The protein below binds the small molecule below.
Small molecule (SMILES): C[C@H](N[C@H](C(=O)O)[C@@H]1CCCN1C(=O)[C@@H](N)CC(=O)O)C(=O)N1CCC[C@H]1C(=O)O

Binding-site contacts:
Ligand atom O06 contacts residue ZN1 of chain 1.Q at 2.0 Å.
Ligand atom C17 contacts residue HIS365 of chain 1.A at 3.6 Å.
Ligand atom O14 contacts residue GLU362 of chain 1.A at 3.5 Å (salt-bridge).
Ligand atom O06 contacts residue HIS361 of chain 1.A at 3.5 Å (h-bond).
Ligand atom O29 contacts residue HIS491 of chain 1.A at 3.4 Å.
Ligand atom O06 contacts residue TYR501 of chain 1.A at 2.7 Å (h-bond).
Ligand atom O06 contacts residue GLU389 of chain 1.A at 3.0 Å (salt-bridge).
Ligand atom O06 contacts residue HIS365 of chain 1.A at 3.7 Å.
Ligand atom O20 contacts residue EDO1 of chain 1.DA at 2.8 Å.
Ligand atom O29 contacts residue TYR498 of chain 1.A at 2.7 Å (h-bond).
Ligand atom O22 contacts residue HIS491 of chain 1.A at 3.0 Å (h-bond).
Ligand atom N03 contacts residue HIS331 of chain 1.A at 3.1 Å (h-bond).
Ligand atom C09 contacts residue PHE490 of chain 1.A at 3.7 Å (hydrophobic).
Ligand atom C02 contacts residue GLU362 of chain 1.A at 3.5 Å.
Ligand atom O07 contacts residue HIS365 of chain 1.A at 3.4 Å (h-bond).
Ligand atom N03 contacts residue ALA332 of chain 1.A at 2.9 Å (h-bond).
Ligand atom C05 contacts residue ZN1 of chain 1.Q at 2.6 Å.
Ligand atom O07 contacts residue ZN1 of chain 1.Q at 2.5 Å.
Ligand atom O19 contacts residue TYR369 of chain 1.A at 2.7 Å (h-bond).
Ligand atom N16 contacts residue PEG1 of chain 1.U at 3.2 Å.
Ligand atom C01 contacts residue GLU362 of chain 1.A at 3.5 Å.
Ligand atom C18 contacts residue TYR369 of chain 1.A at 3.6 Å (hydrophobic).
Ligand atom C21 contacts residue HIS331 of chain 1.A at 3.6 Å.
Ligand atom C09 contacts residue HIS331 of chain 1.A at 3.6 Å.
Ligand atom O07 contacts residue GLU362 of chain 1.A at 2.8 Å (salt-bridge).
Ligand atom C28 contacts residue GLN259 of chain 1.A at 3.4 Å.
Ligand atom O22 contacts residue HIS331 of chain 1.A at 2.9 Å (h-bond).
Ligand atom N16 contacts residue ALA334 of chain 1.A at 3.1 Å (h-bond).
Ligand atom C05 contacts residue TYR501 of chain 1.A at 3.5 Å (hydrophobic).
Ligand atom C18 contacts residue EDO1 of chain 1.DA at 3.6 Å.
Ligand atom N03 contacts residue GLU362 of chain 1.A at 3.6 Å (salt-bridge).
Ligand atom O29 contacts residue GLN259 of chain 1.A at 3.2 Å (h-bond).
Ligand atom O29 contacts residue LYS489 of chain 1.A at 2.8 Å (salt-bridge).
Ligand atom C04 contacts residue TYR501 of chain 1.A at 3.5 Å (hydrophobic).
Ligand atom O14 contacts residue ALA334 of chain 1.A at 2.9 Å (h-bond).
Ligand atom C08 contacts residue ALA332 of chain 1.A at 3.3 Å (hydrophobic).
Ligand atom O30 contacts residue GLN259 of chain 1.A at 3.4 Å (h-bond).
Ligand atom O07 contacts residue HIS361 of chain 1.A at 3.3 Å (h-bond).
Ligand atom O14 contacts residue SER333 of chain 1.A at 3.2 Å.
Ligand atom C28 contacts residue TYR498 of chain 1.A at 3.6 Å (hydrophobic).

Sequence of chain 1.A:
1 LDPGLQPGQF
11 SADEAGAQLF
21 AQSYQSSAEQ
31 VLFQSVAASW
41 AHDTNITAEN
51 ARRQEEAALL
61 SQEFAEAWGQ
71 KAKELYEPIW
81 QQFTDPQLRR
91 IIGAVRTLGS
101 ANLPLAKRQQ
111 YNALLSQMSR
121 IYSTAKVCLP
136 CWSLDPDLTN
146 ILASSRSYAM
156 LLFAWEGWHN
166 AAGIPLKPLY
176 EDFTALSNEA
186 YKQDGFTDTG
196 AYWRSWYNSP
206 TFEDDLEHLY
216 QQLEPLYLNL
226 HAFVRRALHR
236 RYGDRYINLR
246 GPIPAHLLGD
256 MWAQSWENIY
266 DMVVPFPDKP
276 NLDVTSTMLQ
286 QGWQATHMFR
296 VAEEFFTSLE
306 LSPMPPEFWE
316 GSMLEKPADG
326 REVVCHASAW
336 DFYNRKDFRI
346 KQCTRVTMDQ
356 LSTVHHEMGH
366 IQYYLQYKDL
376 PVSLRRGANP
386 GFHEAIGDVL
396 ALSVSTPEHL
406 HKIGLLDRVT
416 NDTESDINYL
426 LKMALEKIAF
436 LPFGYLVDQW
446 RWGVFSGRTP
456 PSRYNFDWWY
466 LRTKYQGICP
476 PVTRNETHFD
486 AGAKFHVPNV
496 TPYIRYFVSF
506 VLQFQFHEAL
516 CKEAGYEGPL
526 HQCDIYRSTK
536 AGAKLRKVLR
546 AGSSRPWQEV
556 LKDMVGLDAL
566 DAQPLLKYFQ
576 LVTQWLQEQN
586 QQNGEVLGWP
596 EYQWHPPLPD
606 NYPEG